Binding-site contacts:
Ligand atom C3 contacts residue ASN71 of chain 1.B at 3.8 Å.
Ligand atom N2 contacts residue ASN71 of chain 1.B at 2.9 Å (h-bond).
Ligand atom O4 contacts residue THR253 of chain 1.B at 4.3 Å.
Ligand atom C5 contacts residue ASN71 of chain 1.B at 3.7 Å.
Ligand atom O7 contacts residue ASN71 of chain 1.B at 2.8 Å (h-bond).
Ligand atom C4 contacts residue ASN71 of chain 1.B at 4.2 Å.
Ligand atom C8 contacts residue ASN71 of chain 1.B at 4.3 Å.
Ligand atom C2 contacts residue ASN71 of chain 1.B at 2.4 Å.
Ligand atom O6 contacts residue PRO256 of chain 1.B at 4.3 Å.
Ligand atom C1 contacts residue ASN71 of chain 1.B at 1.4 Å.
Ligand atom C7 contacts residue ASN71 of chain 1.B at 3.1 Å.
Ligand atom O5 contacts residue ASN71 of chain 1.B at 2.4 Å (h-bond).
Ligand atom O6 contacts residue PRO69 of chain 1.B at 4.2 Å.

This small molecule binds to this protein.
Small molecule (SMILES): CC(=O)N[C@@H]1[C@@H](O)[C@H](O)[C@@H](CO)O[C@H]1O

Sequence of chain 1.B:
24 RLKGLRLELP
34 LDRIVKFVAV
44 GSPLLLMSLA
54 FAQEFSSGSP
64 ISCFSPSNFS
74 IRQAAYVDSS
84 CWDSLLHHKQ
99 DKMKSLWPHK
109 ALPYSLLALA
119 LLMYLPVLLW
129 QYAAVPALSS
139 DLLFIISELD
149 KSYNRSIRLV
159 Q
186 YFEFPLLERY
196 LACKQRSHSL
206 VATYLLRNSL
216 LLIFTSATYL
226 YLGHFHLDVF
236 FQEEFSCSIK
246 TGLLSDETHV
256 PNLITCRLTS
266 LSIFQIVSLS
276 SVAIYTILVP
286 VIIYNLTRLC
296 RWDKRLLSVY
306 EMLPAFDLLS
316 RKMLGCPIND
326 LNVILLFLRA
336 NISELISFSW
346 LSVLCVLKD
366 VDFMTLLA